Binding-site contacts:
Ligand atom N2 contacts residue PRO59 of chain 1.E at 4.2 Å.
Ligand atom O7 contacts residue PRO60 of chain 1.E at 3.5 Å (h-bond).
Ligand atom C2 contacts residue PRO60 of chain 1.E at 4.2 Å (hydrophobic).
Ligand atom O7 contacts residue PRO59 of chain 1.E at 4.0 Å.
Ligand atom C5 contacts residue ASN62 of chain 1.E at 3.7 Å.
Ligand atom O3 contacts residue PRO59 of chain 1.E at 3.9 Å.
Ligand atom C4 contacts residue ASN62 of chain 1.E at 4.3 Å.
Ligand atom C7 contacts residue ASN62 of chain 1.E at 3.8 Å.
Ligand atom C2 contacts residue ASN62 of chain 1.E at 2.5 Å.
Ligand atom C7 contacts residue PRO60 of chain 1.E at 3.7 Å (hydrophobic).
Ligand atom C3 contacts residue ASN62 of chain 1.E at 3.8 Å.
Ligand atom C8 contacts residue ASN62 of chain 1.E at 4.2 Å.
Ligand atom C1 contacts residue ASN62 of chain 1.E at 1.4 Å.
Ligand atom N2 contacts residue PRO60 of chain 1.E at 3.1 Å (h-bond).
Ligand atom O7 contacts residue ASN55 of chain 1.E at 3.9 Å.
Ligand atom C7 contacts residue PRO59 of chain 1.E at 4.3 Å (hydrophobic).
Ligand atom N2 contacts residue ASN62 of chain 1.E at 2.9 Å (h-bond).
Ligand atom O5 contacts residue ASN62 of chain 1.E at 2.4 Å (h-bond).
Ligand atom C1 contacts residue PRO60 of chain 1.E at 4.2 Å (hydrophobic).
Ligand atom C3 contacts residue PRO59 of chain 1.E at 4.4 Å (hydrophobic).

Sequence of chain 1.E:
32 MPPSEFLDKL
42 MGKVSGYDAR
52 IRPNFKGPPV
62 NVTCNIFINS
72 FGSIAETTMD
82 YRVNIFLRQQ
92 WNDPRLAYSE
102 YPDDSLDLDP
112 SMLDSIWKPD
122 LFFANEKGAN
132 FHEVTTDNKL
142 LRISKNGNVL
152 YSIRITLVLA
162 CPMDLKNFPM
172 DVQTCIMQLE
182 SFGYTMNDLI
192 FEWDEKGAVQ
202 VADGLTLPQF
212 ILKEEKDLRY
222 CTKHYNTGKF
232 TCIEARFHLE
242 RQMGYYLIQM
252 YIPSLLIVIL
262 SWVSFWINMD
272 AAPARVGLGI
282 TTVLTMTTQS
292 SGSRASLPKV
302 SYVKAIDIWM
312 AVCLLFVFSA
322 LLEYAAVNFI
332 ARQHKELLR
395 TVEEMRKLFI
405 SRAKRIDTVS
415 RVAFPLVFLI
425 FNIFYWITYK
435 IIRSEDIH

The small molecule below binds the protein below.
Small molecule (SMILES): CC(=O)N[C@@H]1[C@@H](O)[C@H](O)[C@@H](CO)O[C@H]1O